The small molecule below binds the protein below.
Small molecule (SMILES): CONC(=O)COc1ccc(C)cc1OC

Sequence of chain 1.B:
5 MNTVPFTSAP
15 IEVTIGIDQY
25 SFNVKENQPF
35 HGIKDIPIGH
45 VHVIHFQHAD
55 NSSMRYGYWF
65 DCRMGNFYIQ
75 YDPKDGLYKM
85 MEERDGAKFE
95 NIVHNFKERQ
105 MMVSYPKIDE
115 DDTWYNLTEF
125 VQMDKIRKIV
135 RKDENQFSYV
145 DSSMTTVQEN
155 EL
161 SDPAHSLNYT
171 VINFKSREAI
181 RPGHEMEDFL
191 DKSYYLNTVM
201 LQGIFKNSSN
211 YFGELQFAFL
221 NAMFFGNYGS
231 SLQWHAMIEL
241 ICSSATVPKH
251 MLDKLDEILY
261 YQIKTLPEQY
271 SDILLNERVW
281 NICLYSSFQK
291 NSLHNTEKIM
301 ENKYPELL

Binding-site contacts:
Ligand atom O2 contacts residue HIS49 of chain 1.B at 3.4 Å.
Ligand atom C7 contacts residue GLN23 of chain 1.B at 4.0 Å.
Ligand atom C5 contacts residue HIS49 of chain 1.B at 4.2 Å.
Ligand atom O contacts residue HIS49 of chain 1.B at 3.1 Å (h-bond).
Ligand atom C contacts residue THR265 of chain 1.B at 4.0 Å.
Ligand atom O2 contacts residue ARG59 of chain 1.B at 4.0 Å.
Ligand atom C7 contacts residue SER25 of chain 1.B at 3.8 Å.
Ligand atom C2 contacts residue MET223 of chain 1.B at 3.5 Å (hydrophobic).
Ligand atom C6 contacts residue PHE224 of chain 1.B at 3.6 Å (hydrophobic).
Ligand atom C10 contacts residue ARG59 of chain 1.B at 3.4 Å.
Ligand atom O3 contacts residue SER25 of chain 1.B at 3.6 Å.
Ligand atom C4 contacts residue ARG59 of chain 1.B at 3.5 Å.
Ligand atom C3 contacts residue MET223 of chain 1.B at 3.5 Å (hydrophobic).
Ligand atom C7 contacts residue ASP22 of chain 1.B at 4.1 Å.
Ligand atom C4 contacts residue PHE224 of chain 1.B at 3.8 Å (hydrophobic).
Ligand atom C5 contacts residue PHE224 of chain 1.B at 3.6 Å (hydrophobic).
Ligand atom N contacts residue SER25 of chain 1.B at 3.3 Å.
Ligand atom O1 contacts residue ARG59 of chain 1.B at 2.6 Å (salt-bridge).
Ligand atom C3 contacts residue ARG59 of chain 1.B at 3.8 Å.
Ligand atom C1 contacts residue PHE224 of chain 1.B at 4.0 Å (hydrophobic).
Ligand atom C contacts residue GLN23 of chain 1.B at 4.1 Å.
Ligand atom C contacts residue PRO267 of chain 1.B at 3.5 Å (hydrophobic).
Ligand atom O1 contacts residue PHE224 of chain 1.B at 4.0 Å.
Ligand atom C8 contacts residue ARG59 of chain 1.B at 3.4 Å.
Ligand atom C10 contacts residue THR18 of chain 1.B at 3.8 Å.
Ligand atom N contacts residue THR18 of chain 1.B at 3.2 Å.
Ligand atom C7 contacts residue TYR24 of chain 1.B at 3.2 Å (hydrophobic).
Ligand atom C2 contacts residue PRO267 of chain 1.B at 3.5 Å (hydrophobic).
Ligand atom C10 contacts residue GLN51 of chain 1.B at 3.5 Å.
Ligand atom C contacts residue MET223 of chain 1.B at 4.1 Å (hydrophobic).
Ligand atom O contacts residue ASP22 of chain 1.B at 4.0 Å.
Ligand atom C7 contacts residue HIS49 of chain 1.B at 3.7 Å.
Ligand atom C3 contacts residue TYR270 of chain 1.B at 3.6 Å (hydrophobic).
Ligand atom C1 contacts residue PRO267 of chain 1.B at 3.8 Å (hydrophobic).
Ligand atom C9 contacts residue ARG59 of chain 1.B at 4.0 Å.
Ligand atom C4 contacts residue MET223 of chain 1.B at 4.2 Å (hydrophobic).
Ligand atom O3 contacts residue THR18 of chain 1.B at 3.5 Å.
Ligand atom C9 contacts residue SER25 of chain 1.B at 4.2 Å.
Ligand atom C6 contacts residue GLN23 of chain 1.B at 3.6 Å.
Ligand atom O contacts residue PHE224 of chain 1.B at 3.6 Å.